Binding-site contacts:
Ligand atom N7 contacts residue ALA151 of chain 1.A at 3.5 Å.
Ligand atom N7 contacts residue ASN121 of chain 1.A at 3.0 Å (h-bond).
Ligand atom O1B contacts residue GLY20 of chain 1.A at 3.1 Å (h-bond).
Ligand atom O1A contacts residue ALA23 of chain 1.A at 2.8 Å (h-bond).
Ligand atom O2B contacts residue MG1 of chain 1.B at 2.2 Å.
Ligand atom O6 contacts residue ALA151 of chain 1.A at 2.9 Å (h-bond).
Ligand atom PB contacts residue LYS21 of chain 1.A at 3.6 Å.
Ligand atom C8 contacts residue GLY20 of chain 1.A at 3.6 Å.
Ligand atom O3G contacts residue GLY17 of chain 1.A at 3.5 Å.
Ligand atom O6 contacts residue LYS122 of chain 1.A at 3.3 Å.
Ligand atom C2' contacts residue VAL34 of chain 1.A at 3.4 Å (hydrophobic).
Ligand atom O6 contacts residue ASP124 of chain 1.A at 3.4 Å (salt-bridge).
Ligand atom O1B contacts residue LYS21 of chain 1.A at 2.7 Å (salt-bridge).
Ligand atom O1A contacts residue GLY20 of chain 1.A at 3.3 Å.
Ligand atom PG contacts residue MG1 of chain 1.B at 3.3 Å.
Ligand atom N2 contacts residue LEU125 of chain 1.A at 3.5 Å.
Ligand atom PB contacts residue MG1 of chain 1.B at 3.4 Å.
Ligand atom C6 contacts residue LYS122 of chain 1.A at 3.6 Å.
Ligand atom N3B contacts residue GLY18 of chain 1.A at 3.0 Å (h-bond).
Ligand atom C6 contacts residue ASP124 of chain 1.A at 3.5 Å.
Ligand atom C8 contacts residue ALA23 of chain 1.A at 3.5 Å (hydrophobic).
Ligand atom O2B contacts residue SER22 of chain 1.A at 3.0 Å (h-bond).
Ligand atom O2' contacts residue ASP35 of chain 1.A at 3.3 Å.
Ligand atom O1A contacts residue SER22 of chain 1.A at 3.5 Å (h-bond).
Ligand atom O1B contacts residue GLY18 of chain 1.A at 3.5 Å (h-bond).
Ligand atom N9 contacts residue LYS122 of chain 1.A at 3.6 Å.
Ligand atom O3A contacts residue GLY20 of chain 1.A at 3.1 Å (h-bond).
Ligand atom O6 contacts residue ASN121 of chain 1.A at 3.3 Å (h-bond).
Ligand atom O2G contacts residue MG1 of chain 1.B at 2.0 Å.
Ligand atom O2' contacts residue PHE33 of chain 1.A at 3.3 Å.
Ligand atom O3G contacts residue LYS21 of chain 1.A at 2.6 Å (salt-bridge).
Ligand atom O3A contacts residue GLY18 of chain 1.A at 3.6 Å.
Ligand atom O1B contacts residue VAL19 of chain 1.A at 3.3 Å (h-bond).
Ligand atom C5 contacts residue LYS122 of chain 1.A at 3.6 Å.
Ligand atom O2' contacts residue VAL34 of chain 1.A at 2.7 Å (h-bond).
Ligand atom N2 contacts residue ASP124 of chain 1.A at 2.9 Å (salt-bridge).
Ligand atom O2B contacts residue LYS21 of chain 1.A at 3.5 Å (salt-bridge).
Ligand atom O6 contacts residue SER150 of chain 1.A at 3.5 Å.
Ligand atom N1 contacts residue ASP124 of chain 1.A at 2.7 Å (salt-bridge).
Ligand atom O4' contacts residue LYS122 of chain 1.A at 3.2 Å (salt-bridge).

The protein below binds the small molecule below.
Small molecule (SMILES): Nc1nc2c(ncn2[C@@H]2O[C@H](CO[P](=O)(O)O[P](=O)(O)NP(=O)(O)O)[C@@H](O)[C@H]2O)c(=O)[nH]1

Sequence of chain 1.A:
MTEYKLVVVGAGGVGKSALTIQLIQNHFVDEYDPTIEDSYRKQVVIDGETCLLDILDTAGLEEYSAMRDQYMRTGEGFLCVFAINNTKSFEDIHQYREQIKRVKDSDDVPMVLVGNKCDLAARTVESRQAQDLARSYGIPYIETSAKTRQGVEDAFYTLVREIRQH